Sequence of chain 7.A:
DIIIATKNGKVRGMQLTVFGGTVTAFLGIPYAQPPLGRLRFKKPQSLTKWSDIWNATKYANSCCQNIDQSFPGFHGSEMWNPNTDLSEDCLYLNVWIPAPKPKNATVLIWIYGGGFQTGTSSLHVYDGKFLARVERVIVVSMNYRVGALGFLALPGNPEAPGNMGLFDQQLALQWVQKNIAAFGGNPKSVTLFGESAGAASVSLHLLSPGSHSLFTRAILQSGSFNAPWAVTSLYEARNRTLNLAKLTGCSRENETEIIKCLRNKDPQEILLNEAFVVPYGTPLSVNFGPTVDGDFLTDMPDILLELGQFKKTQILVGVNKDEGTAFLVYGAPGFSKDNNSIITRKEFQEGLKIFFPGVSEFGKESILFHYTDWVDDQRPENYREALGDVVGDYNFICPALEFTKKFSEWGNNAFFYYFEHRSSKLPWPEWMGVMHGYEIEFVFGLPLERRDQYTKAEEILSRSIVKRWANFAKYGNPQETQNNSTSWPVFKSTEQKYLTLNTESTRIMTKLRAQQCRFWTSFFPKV

The protein below binds the small molecule below.
Small molecule (SMILES): CC(=O)N[C@H]1[C@H](O[C@H]2[C@H](O)[C@@H](NC(C)=O)CO[C@@H]2CO[C@H]2O[C@@H](C)[C@@H](O)[C@@H](O)[C@@H]2O)O[C@H](CO)[C@@H](O)[C@@H]1O

Binding-site contacts:
Ligand atom C6 contacts residue PRO281 of chain 7.A at 4.3 Å (hydrophobic).
Ligand atom C3 contacts residue PRO281 of chain 7.A at 4.4 Å (hydrophobic).
Ligand atom C2 contacts residue ASN241 of chain 7.A at 2.4 Å.
Ligand atom C4 contacts residue ASN241 of chain 7.A at 4.2 Å.
Ligand atom C3 contacts residue VAL280 of chain 7.A at 4.4 Å (hydrophobic).
Ligand atom O3 contacts residue PHE278 of chain 7.A at 3.5 Å (h-bond).
Ligand atom C2 contacts residue PRO281 of chain 7.A at 4.4 Å (hydrophobic).
Ligand atom O4 contacts residue PHE278 of chain 7.A at 3.8 Å.
Ligand atom C5 contacts residue ASN241 of chain 7.A at 3.6 Å.
Ligand atom O3 contacts residue VAL280 of chain 7.A at 3.8 Å.
Ligand atom N2 contacts residue TYR237 of chain 7.A at 3.7 Å.
Ligand atom C7 contacts residue TYR237 of chain 7.A at 4.3 Å (hydrophobic).
Ligand atom C1 contacts residue ASN245 of chain 7.A at 4.0 Å.
Ligand atom O5 contacts residue ASN245 of chain 7.A at 4.3 Å.
Ligand atom C5 contacts residue ASN245 of chain 7.A at 3.8 Å.
Ligand atom O4 contacts residue LEU249 of chain 7.A at 3.8 Å.
Ligand atom O5 contacts residue ASN241 of chain 7.A at 2.4 Å (h-bond).
Ligand atom O3 contacts residue PRO281 of chain 7.A at 3.9 Å.
Ligand atom N2 contacts residue ASN241 of chain 7.A at 2.8 Å (h-bond).
Ligand atom O6 contacts residue ASN245 of chain 7.A at 4.4 Å.
Ligand atom O7 contacts residue ASN241 of chain 7.A at 4.3 Å.
Ligand atom C3 contacts residue PHE278 of chain 7.A at 3.5 Å (hydrophobic).
Ligand atom C5 contacts residue ASN245 of chain 7.A at 3.9 Å.
Ligand atom C7 contacts residue ASN241 of chain 7.A at 3.9 Å.
Ligand atom C6 contacts residue ASN245 of chain 7.A at 3.9 Å.
Ligand atom C6 contacts residue ASN245 of chain 7.A at 3.5 Å.
Ligand atom C1 contacts residue ASN241 of chain 7.A at 1.4 Å.
Ligand atom O7 contacts residue PRO281 of chain 7.A at 3.6 Å.
Ligand atom C6 contacts residue LYS248 of chain 7.A at 4.3 Å.
Ligand atom O5 contacts residue ASN245 of chain 7.A at 3.0 Å (h-bond).
Ligand atom C8 contacts residue TYR237 of chain 7.A at 4.1 Å (hydrophobic).
Ligand atom O2 contacts residue PRO281 of chain 7.A at 3.9 Å.
Ligand atom C5 contacts residue PRO281 of chain 7.A at 4.3 Å (hydrophobic).
Ligand atom C4 contacts residue PHE278 of chain 7.A at 3.2 Å (hydrophobic).
Ligand atom O3 contacts residue PRO281 of chain 7.A at 4.0 Å.
Ligand atom C7 contacts residue PRO281 of chain 7.A at 4.4 Å (hydrophobic).
Ligand atom C6 contacts residue LEU249 of chain 7.A at 3.7 Å (hydrophobic).
Ligand atom C3 contacts residue ASN241 of chain 7.A at 3.7 Å.
Ligand atom C1 contacts residue ASN245 of chain 7.A at 4.1 Å.
Ligand atom C5 contacts residue PHE278 of chain 7.A at 4.4 Å (hydrophobic).